Binding-site contacts:
Ligand atom O5 contacts residue TYR567 of chain 1.A at 3.2 Å (h-bond).
Ligand atom P4 contacts residue ARG266 of chain 1.A at 3.7 Å.
Ligand atom O41 contacts residue LEU269 of chain 1.A at 4.0 Å.
Ligand atom P4 contacts residue THR268 of chain 1.A at 4.2 Å.
Ligand atom C2 contacts residue ARG270 of chain 1.A at 4.4 Å.
Ligand atom O53 contacts residue LYS507 of chain 1.A at 2.4 Å (salt-bridge).
Ligand atom O51 contacts residue LYS569 of chain 1.A at 2.6 Å (salt-bridge).
Ligand atom O5 contacts residue LYS569 of chain 1.A at 3.5 Å.
Ligand atom P4 contacts residue ARG270 of chain 1.A at 4.3 Å.
Ligand atom O42 contacts residue LYS569 of chain 1.A at 3.8 Å.
Ligand atom O51 contacts residue TYR567 of chain 1.A at 3.8 Å.
Ligand atom O43 contacts residue ARG266 of chain 1.A at 3.5 Å (salt-bridge).
Ligand atom O52 contacts residue LYS569 of chain 1.A at 4.4 Å.
Ligand atom P5 contacts residue ARG510 of chain 1.A at 3.9 Å.
Ligand atom P1 contacts residue ARG568 of chain 1.A at 3.6 Å.
Ligand atom O11 contacts residue ARG568 of chain 1.A at 2.8 Å (salt-bridge).
Ligand atom O1 contacts residue ARG568 of chain 1.A at 3.7 Å.
Ligand atom O42 contacts residue ARG266 of chain 1.A at 2.8 Å (salt-bridge).
Ligand atom O53 contacts residue ARG510 of chain 1.A at 3.9 Å.
Ligand atom O43 contacts residue ARG270 of chain 1.A at 3.5 Å.
Ligand atom O12 contacts residue ARG568 of chain 1.A at 3.8 Å.
Ligand atom P5 contacts residue LYS569 of chain 1.A at 3.7 Å.
Ligand atom O52 contacts residue ARG270 of chain 1.A at 4.4 Å.
Ligand atom P4 contacts residue LEU269 of chain 1.A at 4.2 Å.
Ligand atom C5 contacts residue TYR567 of chain 1.A at 4.1 Å (hydrophobic).
Ligand atom O43 contacts residue THR268 of chain 1.A at 2.6 Å (h-bond).
Ligand atom O51 contacts residue LYS507 of chain 1.A at 3.6 Å.
Ligand atom O12 contacts residue TYR567 of chain 1.A at 4.3 Å.
Ligand atom P5 contacts residue LYS507 of chain 1.A at 3.1 Å.
Ligand atom O51 contacts residue ARG510 of chain 1.A at 2.7 Å (salt-bridge).
Ligand atom C6 contacts residue TYR567 of chain 1.A at 4.2 Å (hydrophobic).
Ligand atom P5 contacts residue TYR567 of chain 1.A at 3.2 Å.
Ligand atom O43 contacts residue LEU269 of chain 1.A at 3.2 Å (h-bond).
Ligand atom O52 contacts residue LYS507 of chain 1.A at 3.2 Å (salt-bridge).
Ligand atom O4 contacts residue ARG270 of chain 1.A at 3.7 Å.
Ligand atom O53 contacts residue TYR567 of chain 1.A at 2.1 Å (h-bond).
Ligand atom O6 contacts residue TYR567 of chain 1.A at 3.3 Å (h-bond).
Ligand atom O52 contacts residue ARG266 of chain 1.A at 4.2 Å.

This protein binds this small molecule.
Small molecule (SMILES): O=P(O)(O)O[C@@H]1[C@H](O)[C@H](O)[C@@H](OP(=O)(O)O)[C@H](OP(=O)(O)O)[C@H]1O

Sequence of chain 1.A:
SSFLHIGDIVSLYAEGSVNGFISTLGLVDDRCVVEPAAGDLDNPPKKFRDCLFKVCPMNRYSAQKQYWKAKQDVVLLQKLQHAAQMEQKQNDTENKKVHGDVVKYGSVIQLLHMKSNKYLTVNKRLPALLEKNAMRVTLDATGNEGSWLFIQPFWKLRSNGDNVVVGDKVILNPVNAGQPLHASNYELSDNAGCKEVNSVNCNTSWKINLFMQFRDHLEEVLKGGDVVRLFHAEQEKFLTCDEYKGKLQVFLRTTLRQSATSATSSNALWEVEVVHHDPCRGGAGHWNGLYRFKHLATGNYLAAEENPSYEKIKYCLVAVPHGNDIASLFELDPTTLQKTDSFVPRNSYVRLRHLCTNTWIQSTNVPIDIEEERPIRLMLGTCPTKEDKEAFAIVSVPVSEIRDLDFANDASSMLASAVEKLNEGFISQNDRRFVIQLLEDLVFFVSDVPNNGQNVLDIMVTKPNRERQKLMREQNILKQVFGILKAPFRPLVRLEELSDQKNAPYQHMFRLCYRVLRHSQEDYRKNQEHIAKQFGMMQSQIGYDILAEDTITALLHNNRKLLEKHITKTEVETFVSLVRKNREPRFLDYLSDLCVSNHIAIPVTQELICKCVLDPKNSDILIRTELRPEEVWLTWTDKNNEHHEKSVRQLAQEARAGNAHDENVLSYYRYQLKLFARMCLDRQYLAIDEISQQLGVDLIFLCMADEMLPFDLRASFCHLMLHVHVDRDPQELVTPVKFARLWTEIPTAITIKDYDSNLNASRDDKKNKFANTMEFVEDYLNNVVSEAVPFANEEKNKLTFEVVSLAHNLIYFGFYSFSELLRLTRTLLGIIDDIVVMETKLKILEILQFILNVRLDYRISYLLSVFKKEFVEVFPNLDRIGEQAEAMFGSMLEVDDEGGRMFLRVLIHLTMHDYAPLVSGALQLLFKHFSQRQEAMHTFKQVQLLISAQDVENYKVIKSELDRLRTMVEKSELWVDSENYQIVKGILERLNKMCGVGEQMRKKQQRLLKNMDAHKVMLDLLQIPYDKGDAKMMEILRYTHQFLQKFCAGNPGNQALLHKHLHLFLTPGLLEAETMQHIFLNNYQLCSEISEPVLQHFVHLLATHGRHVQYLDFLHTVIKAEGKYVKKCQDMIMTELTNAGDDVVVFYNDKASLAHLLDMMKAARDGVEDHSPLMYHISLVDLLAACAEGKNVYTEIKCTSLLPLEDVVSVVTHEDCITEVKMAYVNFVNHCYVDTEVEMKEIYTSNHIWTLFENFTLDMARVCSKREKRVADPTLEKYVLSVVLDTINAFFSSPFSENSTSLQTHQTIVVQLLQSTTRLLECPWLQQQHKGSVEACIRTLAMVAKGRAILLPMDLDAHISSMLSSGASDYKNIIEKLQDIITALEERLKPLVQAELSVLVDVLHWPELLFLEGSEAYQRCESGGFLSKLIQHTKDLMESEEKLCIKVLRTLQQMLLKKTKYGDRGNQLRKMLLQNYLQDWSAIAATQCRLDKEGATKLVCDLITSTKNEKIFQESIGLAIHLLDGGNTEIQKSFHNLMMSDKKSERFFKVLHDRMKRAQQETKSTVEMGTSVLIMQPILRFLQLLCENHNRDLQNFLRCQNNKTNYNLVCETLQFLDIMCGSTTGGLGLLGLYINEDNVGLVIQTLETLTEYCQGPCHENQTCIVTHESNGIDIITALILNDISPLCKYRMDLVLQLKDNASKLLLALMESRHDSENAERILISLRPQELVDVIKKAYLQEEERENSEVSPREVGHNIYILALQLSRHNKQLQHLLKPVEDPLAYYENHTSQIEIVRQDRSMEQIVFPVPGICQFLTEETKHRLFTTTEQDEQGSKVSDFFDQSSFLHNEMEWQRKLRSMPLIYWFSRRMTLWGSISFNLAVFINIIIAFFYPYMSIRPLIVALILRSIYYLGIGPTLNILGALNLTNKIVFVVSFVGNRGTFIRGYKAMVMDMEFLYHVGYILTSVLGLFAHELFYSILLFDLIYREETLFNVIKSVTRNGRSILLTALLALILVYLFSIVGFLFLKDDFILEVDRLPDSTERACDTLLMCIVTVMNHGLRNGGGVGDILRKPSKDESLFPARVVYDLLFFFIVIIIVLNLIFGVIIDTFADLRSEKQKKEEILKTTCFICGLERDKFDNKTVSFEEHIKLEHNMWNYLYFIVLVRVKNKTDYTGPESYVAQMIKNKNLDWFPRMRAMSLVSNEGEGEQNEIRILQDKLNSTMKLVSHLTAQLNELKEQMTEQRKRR